Sequence of chain 1.A:
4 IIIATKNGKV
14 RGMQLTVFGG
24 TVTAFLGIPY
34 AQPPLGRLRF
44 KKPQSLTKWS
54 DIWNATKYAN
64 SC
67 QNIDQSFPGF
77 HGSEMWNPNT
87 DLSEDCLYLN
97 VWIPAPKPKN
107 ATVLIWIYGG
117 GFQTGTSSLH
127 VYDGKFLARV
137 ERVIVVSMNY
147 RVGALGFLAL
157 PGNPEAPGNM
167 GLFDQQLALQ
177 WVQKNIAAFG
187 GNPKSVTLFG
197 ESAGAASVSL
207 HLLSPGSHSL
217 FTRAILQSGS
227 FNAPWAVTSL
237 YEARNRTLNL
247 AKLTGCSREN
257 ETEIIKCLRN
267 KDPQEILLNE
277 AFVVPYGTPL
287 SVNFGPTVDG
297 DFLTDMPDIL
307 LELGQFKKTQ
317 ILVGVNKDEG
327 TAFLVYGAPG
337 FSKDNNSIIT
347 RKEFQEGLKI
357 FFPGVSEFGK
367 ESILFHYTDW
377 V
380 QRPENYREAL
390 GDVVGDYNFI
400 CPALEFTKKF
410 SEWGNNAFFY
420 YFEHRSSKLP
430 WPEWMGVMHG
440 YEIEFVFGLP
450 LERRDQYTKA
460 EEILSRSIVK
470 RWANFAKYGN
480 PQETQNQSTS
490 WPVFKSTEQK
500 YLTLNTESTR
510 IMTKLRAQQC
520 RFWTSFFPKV

The protein below binds the small molecule below.
Small molecule (SMILES): CC(=O)N[C@H]1[C@H](O[C@H]2[C@H](O)[C@@H](NC(C)=O)CO[C@@H]2CO[C@H]2O[C@@H](C)[C@@H](O)[C@@H](O)[C@@H]2O)O[C@H](CO)[C@@H](O)[C@@H]1O

Binding-site contacts:
Ligand atom O3 contacts residue PRO281 of chain 1.A at 3.4 Å.
Ligand atom O3 contacts residue PRO281 of chain 1.A at 4.1 Å.
Ligand atom O7 contacts residue ASN241 of chain 1.A at 4.2 Å.
Ligand atom C4 contacts residue ASN241 of chain 1.A at 4.3 Å.
Ligand atom C5 contacts residue ASN245 of chain 1.A at 3.8 Å.
Ligand atom C5 contacts residue ASN241 of chain 1.A at 3.6 Å.
Ligand atom C8 contacts residue TYR237 of chain 1.A at 3.7 Å (hydrophobic).
Ligand atom O6 contacts residue ASN245 of chain 1.A at 4.3 Å.
Ligand atom O5 contacts residue ASN245 of chain 1.A at 2.8 Å (h-bond).
Ligand atom C6 contacts residue ASN245 of chain 1.A at 3.6 Å.
Ligand atom C1 contacts residue ASN241 of chain 1.A at 1.4 Å.
Ligand atom C5 contacts residue LEU249 of chain 1.A at 4.4 Å (hydrophobic).
Ligand atom C3 contacts residue ASN241 of chain 1.A at 3.9 Å.
Ligand atom C1 contacts residue ASN245 of chain 1.A at 3.9 Å.
Ligand atom C4 contacts residue PHE278 of chain 1.A at 3.2 Å (hydrophobic).
Ligand atom C7 contacts residue ASN241 of chain 1.A at 3.6 Å.
Ligand atom O3 contacts residue VAL280 of chain 1.A at 3.8 Å.
Ligand atom O7 contacts residue PRO281 of chain 1.A at 4.0 Å.
Ligand atom C2 contacts residue ASN241 of chain 1.A at 2.5 Å.
Ligand atom C3 contacts residue PRO281 of chain 1.A at 4.4 Å (hydrophobic).
Ligand atom C8 contacts residue ASN241 of chain 1.A at 4.2 Å.
Ligand atom O5 contacts residue PRO281 of chain 1.A at 4.3 Å.
Ligand atom O3 contacts residue PHE278 of chain 1.A at 2.9 Å (h-bond).
Ligand atom C1 contacts residue ASN245 of chain 1.A at 3.8 Å.
Ligand atom C2 contacts residue PRO281 of chain 1.A at 4.4 Å (hydrophobic).
Ligand atom C6 contacts residue PRO281 of chain 1.A at 4.1 Å (hydrophobic).
Ligand atom C6 contacts residue LYS248 of chain 1.A at 3.8 Å.
Ligand atom O2 contacts residue PRO281 of chain 1.A at 3.8 Å.
Ligand atom C6 contacts residue ASN245 of chain 1.A at 3.5 Å.
Ligand atom N2 contacts residue ASN241 of chain 1.A at 3.0 Å (h-bond).
Ligand atom O4 contacts residue PHE278 of chain 1.A at 3.8 Å.
Ligand atom C5 contacts residue ASN245 of chain 1.A at 3.5 Å.
Ligand atom O5 contacts residue ASN241 of chain 1.A at 2.3 Å (h-bond).
Ligand atom C6 contacts residue TYR282 of chain 1.A at 4.0 Å (hydrophobic).
Ligand atom O4 contacts residue LEU249 of chain 1.A at 3.8 Å.
Ligand atom O5 contacts residue ASN245 of chain 1.A at 4.0 Å.
Ligand atom C4 contacts residue LEU249 of chain 1.A at 4.0 Å (hydrophobic).
Ligand atom C3 contacts residue PHE278 of chain 1.A at 3.2 Å (hydrophobic).
Ligand atom C5 contacts residue PRO281 of chain 1.A at 4.2 Å (hydrophobic).
Ligand atom C6 contacts residue LEU249 of chain 1.A at 3.7 Å (hydrophobic).